Sequence of chain 1.A:
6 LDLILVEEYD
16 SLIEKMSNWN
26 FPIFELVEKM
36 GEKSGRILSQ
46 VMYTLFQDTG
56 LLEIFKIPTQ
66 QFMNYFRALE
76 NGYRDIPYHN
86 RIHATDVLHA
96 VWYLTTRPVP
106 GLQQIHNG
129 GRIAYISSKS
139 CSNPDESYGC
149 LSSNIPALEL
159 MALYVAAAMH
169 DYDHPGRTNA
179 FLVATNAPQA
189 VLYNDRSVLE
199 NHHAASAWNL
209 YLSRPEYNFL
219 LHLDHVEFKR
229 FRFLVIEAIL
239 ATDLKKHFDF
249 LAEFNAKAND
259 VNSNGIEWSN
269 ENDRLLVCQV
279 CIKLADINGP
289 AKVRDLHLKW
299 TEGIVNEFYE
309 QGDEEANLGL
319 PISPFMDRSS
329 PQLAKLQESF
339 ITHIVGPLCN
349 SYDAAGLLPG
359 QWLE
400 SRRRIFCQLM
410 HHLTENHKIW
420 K

Binding-site contacts:
Ligand atom C15 contacts residue LEU242 of chain 1.A at 4.0 Å (hydrophobic).
Ligand atom N26 contacts residue PHE338 of chain 1.A at 3.6 Å.
Ligand atom C32 contacts residue PHE338 of chain 1.A at 3.6 Å (hydrophobic).
Ligand atom C42 contacts residue TYR83 of chain 1.A at 3.4 Å (hydrophobic).
Ligand atom I54 contacts residue PHE338 of chain 1.A at 3.6 Å.
Ligand atom C47 contacts residue ILE285 of chain 1.A at 3.5 Å (hydrophobic).
Ligand atom O46 contacts residue HIS295 of chain 1.A at 2.8 Å (h-bond).
Ligand atom C40 contacts residue GLN335 of chain 1.A at 4.0 Å.
Ligand atom N38 contacts residue GLN335 of chain 1.A at 3.1 Å (h-bond).
Ligand atom N39 contacts residue PRO288 of chain 1.A at 3.9 Å.
Ligand atom O46 contacts residue PRO288 of chain 1.A at 3.3 Å.
Ligand atom C1 contacts residue LEU334 of chain 1.A at 3.9 Å (hydrophobic).
Ligand atom C1 contacts residue PHE306 of chain 1.A at 4.0 Å (hydrophobic).
Ligand atom N26 contacts residue PHE306 of chain 1.A at 3.9 Å.
Ligand atom C37 contacts residue ILE302 of chain 1.A at 4.0 Å (hydrophobic).
Ligand atom I54 contacts residue SER337 of chain 1.A at 3.3 Å.
Ligand atom O46 contacts residue THR299 of chain 1.A at 3.2 Å (h-bond).
Ligand atom C31 contacts residue PHE338 of chain 1.A at 3.8 Å (hydrophobic).
Ligand atom C41 contacts residue TRP298 of chain 1.A at 3.6 Å (hydrophobic).
Ligand atom C6 contacts residue LEU334 of chain 1.A at 3.5 Å (hydrophobic).
Ligand atom C40 contacts residue PRO288 of chain 1.A at 3.5 Å (hydrophobic).
Ligand atom C27 contacts residue PHE338 of chain 1.A at 3.5 Å (hydrophobic).
Ligand atom C5 contacts residue PHE338 of chain 1.A at 3.9 Å (hydrophobic).
Ligand atom C30 contacts residue PHE338 of chain 1.A at 3.8 Å (hydrophobic).
Ligand atom C47 contacts residue PRO288 of chain 1.A at 3.8 Å (hydrophobic).
Ligand atom C40 contacts residue HIS295 of chain 1.A at 3.9 Å.
Ligand atom C4 contacts residue PHE338 of chain 1.A at 3.5 Å (hydrophobic).
Ligand atom O46 contacts residue GLY287 of chain 1.A at 3.6 Å.
Ligand atom C1 contacts residue PHE323 of chain 1.A at 4.0 Å (hydrophobic).
Ligand atom C29 contacts residue PHE338 of chain 1.A at 3.9 Å (hydrophobic).
Ligand atom C6 contacts residue PHE323 of chain 1.A at 3.9 Å (hydrophobic).
Ligand atom C16 contacts residue LEU242 of chain 1.A at 4.0 Å (hydrophobic).
Ligand atom C30 contacts residue ILE302 of chain 1.A at 4.0 Å (hydrophobic).
Ligand atom C18 contacts residue THR176 of chain 1.A at 3.5 Å.
Ligand atom N39 contacts residue GLN335 of chain 1.A at 2.8 Å (h-bond).
Ligand atom C40 contacts residue THR299 of chain 1.A at 3.5 Å.
Ligand atom N39 contacts residue THR299 of chain 1.A at 3.5 Å (h-bond).
Ligand atom C28 contacts residue PHE338 of chain 1.A at 3.6 Å (hydrophobic).
Ligand atom C41 contacts residue TYR83 of chain 1.A at 3.8 Å (hydrophobic).
Ligand atom C47 contacts residue TYR83 of chain 1.A at 3.8 Å (hydrophobic).

A protein and the small-molecule ligand that binds it are described below.
Small molecule (SMILES): C[C@@H]1CC(=O)NN=C1c1ccc(NC2=C(Cc3cccc(I)c3)C(=O)CCC2)cc1